Binding-site contacts:
Ligand atom C27 contacts residue PHE338 of chain 1.B at 3.6 Å (hydrophobic).
Ligand atom C32 contacts residue PHE338 of chain 1.B at 3.6 Å (hydrophobic).
Ligand atom N26 contacts residue PHE338 of chain 1.B at 3.8 Å.
Ligand atom C42 contacts residue TYR83 of chain 1.B at 3.3 Å (hydrophobic).
Ligand atom I54 contacts residue ILE342 of chain 1.B at 3.9 Å.
Ligand atom O46 contacts residue TRP298 of chain 1.B at 3.9 Å.
Ligand atom C29 contacts residue PHE338 of chain 1.B at 3.8 Å (hydrophobic).
Ligand atom C28 contacts residue PHE338 of chain 1.B at 3.7 Å (hydrophobic).
Ligand atom O46 contacts residue HIS295 of chain 1.B at 3.0 Å (h-bond).
Ligand atom C41 contacts residue TYR83 of chain 1.B at 3.9 Å (hydrophobic).
Ligand atom C18 contacts residue THR176 of chain 1.B at 3.8 Å.
Ligand atom N39 contacts residue THR299 of chain 1.B at 3.6 Å (h-bond).
Ligand atom C30 contacts residue PHE338 of chain 1.B at 3.5 Å (hydrophobic).
Ligand atom I54 contacts residue SER337 of chain 1.B at 3.5 Å.
Ligand atom C40 contacts residue HIS295 of chain 1.B at 4.0 Å.
Ligand atom C6 contacts residue LEU334 of chain 1.B at 3.6 Å (hydrophobic).
Ligand atom O46 contacts residue THR299 of chain 1.B at 3.2 Å (h-bond).
Ligand atom O46 contacts residue PRO288 of chain 1.B at 3.2 Å.
Ligand atom N38 contacts residue GLN335 of chain 1.B at 3.2 Å (h-bond).
Ligand atom C47 contacts residue ILE285 of chain 1.B at 3.5 Å (hydrophobic).
Ligand atom C4 contacts residue PHE338 of chain 1.B at 3.8 Å (hydrophobic).
Ligand atom C16 contacts residue LEU242 of chain 1.B at 4.0 Å (hydrophobic).
Ligand atom C37 contacts residue PHE338 of chain 1.B at 3.9 Å (hydrophobic).
Ligand atom C47 contacts residue PRO288 of chain 1.B at 3.7 Å (hydrophobic).
Ligand atom C40 contacts residue GLY287 of chain 1.B at 4.0 Å.
Ligand atom C40 contacts residue THR299 of chain 1.B at 3.5 Å.
Ligand atom C47 contacts residue PHE338 of chain 1.B at 4.0 Å (hydrophobic).
Ligand atom C41 contacts residue TRP298 of chain 1.B at 3.6 Å (hydrophobic).
Ligand atom C47 contacts residue TYR83 of chain 1.B at 3.6 Å (hydrophobic).
Ligand atom I54 contacts residue PHE338 of chain 1.B at 3.8 Å.
Ligand atom C1 contacts residue PHE323 of chain 1.B at 3.9 Å (hydrophobic).
Ligand atom C15 contacts residue LEU242 of chain 1.B at 3.9 Å (hydrophobic).
Ligand atom N26 contacts residue PHE306 of chain 1.B at 3.7 Å.
Ligand atom N39 contacts residue PRO288 of chain 1.B at 3.7 Å.
Ligand atom C31 contacts residue PHE338 of chain 1.B at 3.5 Å (hydrophobic).
Ligand atom C29 contacts residue ILE302 of chain 1.B at 4.0 Å (hydrophobic).
Ligand atom N39 contacts residue GLN335 of chain 1.B at 2.9 Å (h-bond).
Ligand atom C40 contacts residue PRO288 of chain 1.B at 3.4 Å (hydrophobic).
Ligand atom O46 contacts residue GLY287 of chain 1.B at 3.4 Å.
Ligand atom C6 contacts residue PHE323 of chain 1.B at 3.7 Å (hydrophobic).

Sequence of chain 1.B:
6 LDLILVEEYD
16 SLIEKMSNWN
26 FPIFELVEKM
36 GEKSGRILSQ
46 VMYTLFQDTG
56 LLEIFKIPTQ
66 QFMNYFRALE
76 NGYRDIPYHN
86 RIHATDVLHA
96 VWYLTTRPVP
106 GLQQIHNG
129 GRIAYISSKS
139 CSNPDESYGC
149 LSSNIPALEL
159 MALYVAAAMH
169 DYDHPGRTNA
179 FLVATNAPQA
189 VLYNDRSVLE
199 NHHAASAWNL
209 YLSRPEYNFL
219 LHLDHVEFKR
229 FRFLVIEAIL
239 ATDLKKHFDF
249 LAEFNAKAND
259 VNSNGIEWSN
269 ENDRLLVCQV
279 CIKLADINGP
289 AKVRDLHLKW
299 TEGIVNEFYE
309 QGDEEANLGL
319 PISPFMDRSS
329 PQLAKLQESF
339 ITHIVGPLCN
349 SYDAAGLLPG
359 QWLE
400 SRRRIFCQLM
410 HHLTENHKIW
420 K

The protein below binds the small molecule below.
Small molecule (SMILES): C[C@@H]1CC(=O)NN=C1c1ccc(NC2=C(Cc3cccc(I)c3)C(=O)CCC2)cc1